A small-molecule ligand and the protein it binds are described below.
Small molecule (SMILES): CC(=O)N[C@H]1[C@@H](O[C@H]2[C@H](O)[C@@H](NC(C)=O)CO[C@@H]2CO)O[C@H](CO)[C@@H](O)[C@@H]1O

Binding-site contacts:
Ligand atom C3 contacts residue ASN103 of chain 1.A at 4.1 Å.
Ligand atom C1 contacts residue ASN103 of chain 1.A at 1.6 Å.
Ligand atom C1 contacts residue GLY31 of chain 1.A at 4.5 Å.
Ligand atom C7 contacts residue GLY31 of chain 1.A at 4.2 Å.
Ligand atom O6 contacts residue ASN103 of chain 1.A at 4.2 Å.
Ligand atom C2 contacts residue ASN103 of chain 1.A at 2.9 Å.
Ligand atom C6 contacts residue ASN103 of chain 1.A at 4.5 Å.
Ligand atom C5 contacts residue ASN103 of chain 1.A at 3.4 Å.
Ligand atom N2 contacts residue GLY31 of chain 1.A at 3.7 Å.
Ligand atom O5 contacts residue GLN33 of chain 1.A at 4.4 Å.
Ligand atom O5 contacts residue ASN103 of chain 1.A at 2.2 Å (h-bond).
Ligand atom N2 contacts residue ASN103 of chain 1.A at 3.4 Å (h-bond).
Ligand atom C4 contacts residue ASN103 of chain 1.A at 4.3 Å.
Ligand atom C8 contacts residue GLY31 of chain 1.A at 3.9 Å.

Sequence of chain 1.A:
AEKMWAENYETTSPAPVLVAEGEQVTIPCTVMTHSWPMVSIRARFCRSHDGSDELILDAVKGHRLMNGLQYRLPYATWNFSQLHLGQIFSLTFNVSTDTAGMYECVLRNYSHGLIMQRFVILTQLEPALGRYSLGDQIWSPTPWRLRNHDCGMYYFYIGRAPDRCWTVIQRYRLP